Sequence of chain 1.D:
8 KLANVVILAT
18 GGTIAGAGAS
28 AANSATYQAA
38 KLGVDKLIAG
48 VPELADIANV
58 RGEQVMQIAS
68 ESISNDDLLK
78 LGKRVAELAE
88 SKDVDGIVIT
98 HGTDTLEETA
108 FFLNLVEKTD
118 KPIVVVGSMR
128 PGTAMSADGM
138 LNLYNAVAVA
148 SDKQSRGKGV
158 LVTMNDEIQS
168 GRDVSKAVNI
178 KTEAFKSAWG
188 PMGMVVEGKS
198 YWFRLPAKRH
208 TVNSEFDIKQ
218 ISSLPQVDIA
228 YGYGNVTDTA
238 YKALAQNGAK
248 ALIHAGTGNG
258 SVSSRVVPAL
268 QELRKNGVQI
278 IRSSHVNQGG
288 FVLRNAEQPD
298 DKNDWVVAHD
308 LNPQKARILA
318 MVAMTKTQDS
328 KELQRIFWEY

Sequence of chain 1.C:
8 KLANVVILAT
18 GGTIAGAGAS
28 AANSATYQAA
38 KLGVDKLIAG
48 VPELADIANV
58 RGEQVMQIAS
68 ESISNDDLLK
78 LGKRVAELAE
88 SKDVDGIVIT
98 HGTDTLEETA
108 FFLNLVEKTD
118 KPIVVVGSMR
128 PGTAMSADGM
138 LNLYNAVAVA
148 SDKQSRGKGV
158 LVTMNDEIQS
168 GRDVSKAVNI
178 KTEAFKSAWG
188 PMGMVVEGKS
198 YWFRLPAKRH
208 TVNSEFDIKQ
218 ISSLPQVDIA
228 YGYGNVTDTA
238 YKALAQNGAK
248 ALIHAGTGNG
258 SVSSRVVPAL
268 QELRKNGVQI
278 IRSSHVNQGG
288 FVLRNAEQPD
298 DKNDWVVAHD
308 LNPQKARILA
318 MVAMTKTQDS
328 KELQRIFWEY

A protein and the small-molecule ligand that binds it are described below.
Small molecule (SMILES): N[C@@H](CCC(=O)O)C(=O)O

Binding-site contacts:
Ligand atom C contacts residue GLY99 of chain 1.D at 3.6 Å.
Ligand atom OE2 contacts residue THR100 of chain 1.D at 2.4 Å (h-bond).
Ligand atom C contacts residue SER67 of chain 1.D at 3.3 Å.
Ligand atom C contacts residue ASP101 of chain 1.D at 4.1 Å.
Ligand atom O contacts residue ALA66 of chain 1.D at 3.4 Å.
Ligand atom CG contacts residue ASP101 of chain 1.D at 3.7 Å.
Ligand atom N contacts residue ASP101 of chain 1.D at 3.0 Å (salt-bridge).
Ligand atom OE1 contacts residue GLY19 of chain 1.D at 3.8 Å.
Ligand atom N contacts residue SER258 of chain 1.C at 3.8 Å.
Ligand atom CG contacts residue THR20 of chain 1.D at 3.0 Å.
Ligand atom OXT contacts residue GLU68 of chain 1.D at 3.7 Å.
Ligand atom OXT contacts residue GLY99 of chain 1.D at 3.5 Å.
Ligand atom OXT contacts residue THR100 of chain 1.D at 3.4 Å (h-bond).
Ligand atom CA contacts residue GLU294 of chain 1.C at 3.6 Å.
Ligand atom CB contacts residue GLU294 of chain 1.C at 3.6 Å.
Ligand atom CD contacts residue THR100 of chain 1.D at 3.0 Å.
Ligand atom OE1 contacts residue SER125 of chain 1.D at 4.0 Å.
Ligand atom CG contacts residue GLU294 of chain 1.C at 3.8 Å.
Ligand atom N contacts residue GLU68 of chain 1.D at 2.8 Å (salt-bridge).
Ligand atom N contacts residue GLU294 of chain 1.C at 2.7 Å (salt-bridge).
Ligand atom OE2 contacts residue THR20 of chain 1.D at 3.1 Å (h-bond).
Ligand atom CD contacts residue SER125 of chain 1.D at 3.9 Å.
Ligand atom CA contacts residue ASP101 of chain 1.D at 4.0 Å.
Ligand atom OXT contacts residue SER67 of chain 1.D at 2.7 Å (h-bond).
Ligand atom O contacts residue SER67 of chain 1.D at 2.8 Å (h-bond).
Ligand atom C contacts residue ALA66 of chain 1.D at 4.1 Å (hydrophobic).
Ligand atom OXT contacts residue ASP101 of chain 1.D at 3.2 Å (salt-bridge).
Ligand atom CB contacts residue THR20 of chain 1.D at 3.0 Å.
Ligand atom O contacts residue GLY99 of chain 1.D at 3.2 Å.
Ligand atom C contacts residue GLU68 of chain 1.D at 3.5 Å.
Ligand atom CD contacts residue THR20 of chain 1.D at 2.7 Å.
Ligand atom O contacts residue GLU68 of chain 1.D at 4.1 Å.
Ligand atom OE2 contacts residue SER125 of chain 1.D at 3.2 Å (h-bond).
Ligand atom CB contacts residue ALA36 of chain 1.D at 3.9 Å (hydrophobic).
Ligand atom O contacts residue GLY19 of chain 1.D at 3.3 Å.
Ligand atom CA contacts residue GLU68 of chain 1.D at 3.3 Å.
Ligand atom OE1 contacts residue THR100 of chain 1.D at 3.0 Å (h-bond).
Ligand atom OE1 contacts residue GLY99 of chain 1.D at 3.3 Å.
Ligand atom OE1 contacts residue THR20 of chain 1.D at 2.8 Å (h-bond).
Ligand atom CG contacts residue THR100 of chain 1.D at 3.7 Å.